A small-molecule ligand and the protein it binds are described below.
Small molecule (SMILES): CC(=O)N[C@@H]1[C@@H](O)[C@H](O)[C@@H](CO)O[C@H]1O

Sequence of chain 1.C:
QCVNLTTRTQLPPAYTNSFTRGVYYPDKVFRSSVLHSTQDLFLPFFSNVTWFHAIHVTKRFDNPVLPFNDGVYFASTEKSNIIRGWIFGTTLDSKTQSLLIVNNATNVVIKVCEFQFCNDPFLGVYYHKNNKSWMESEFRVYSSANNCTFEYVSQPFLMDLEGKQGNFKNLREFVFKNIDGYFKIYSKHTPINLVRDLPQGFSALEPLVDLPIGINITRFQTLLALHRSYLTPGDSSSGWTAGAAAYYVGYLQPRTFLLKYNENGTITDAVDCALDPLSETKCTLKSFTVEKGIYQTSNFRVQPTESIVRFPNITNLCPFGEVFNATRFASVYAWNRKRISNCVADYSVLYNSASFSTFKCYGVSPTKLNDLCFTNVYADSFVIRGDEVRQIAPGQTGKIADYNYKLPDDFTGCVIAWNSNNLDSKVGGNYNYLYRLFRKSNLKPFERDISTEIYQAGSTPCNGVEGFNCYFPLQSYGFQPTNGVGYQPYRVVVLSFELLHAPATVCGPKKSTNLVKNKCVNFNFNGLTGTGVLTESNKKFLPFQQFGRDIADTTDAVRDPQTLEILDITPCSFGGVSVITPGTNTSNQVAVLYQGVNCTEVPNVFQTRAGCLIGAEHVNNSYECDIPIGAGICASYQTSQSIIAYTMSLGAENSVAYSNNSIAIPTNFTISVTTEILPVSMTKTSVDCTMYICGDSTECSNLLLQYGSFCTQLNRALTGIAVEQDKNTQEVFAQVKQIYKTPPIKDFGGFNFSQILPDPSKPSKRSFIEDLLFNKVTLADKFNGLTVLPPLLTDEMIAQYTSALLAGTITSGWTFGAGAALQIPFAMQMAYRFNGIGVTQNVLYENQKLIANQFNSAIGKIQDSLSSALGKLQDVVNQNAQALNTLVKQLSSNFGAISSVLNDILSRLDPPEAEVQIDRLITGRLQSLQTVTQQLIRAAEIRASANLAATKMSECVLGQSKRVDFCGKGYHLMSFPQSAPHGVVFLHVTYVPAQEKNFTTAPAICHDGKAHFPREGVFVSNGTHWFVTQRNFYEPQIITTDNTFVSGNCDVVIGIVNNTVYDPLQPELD

Sequence of chain 1.B:
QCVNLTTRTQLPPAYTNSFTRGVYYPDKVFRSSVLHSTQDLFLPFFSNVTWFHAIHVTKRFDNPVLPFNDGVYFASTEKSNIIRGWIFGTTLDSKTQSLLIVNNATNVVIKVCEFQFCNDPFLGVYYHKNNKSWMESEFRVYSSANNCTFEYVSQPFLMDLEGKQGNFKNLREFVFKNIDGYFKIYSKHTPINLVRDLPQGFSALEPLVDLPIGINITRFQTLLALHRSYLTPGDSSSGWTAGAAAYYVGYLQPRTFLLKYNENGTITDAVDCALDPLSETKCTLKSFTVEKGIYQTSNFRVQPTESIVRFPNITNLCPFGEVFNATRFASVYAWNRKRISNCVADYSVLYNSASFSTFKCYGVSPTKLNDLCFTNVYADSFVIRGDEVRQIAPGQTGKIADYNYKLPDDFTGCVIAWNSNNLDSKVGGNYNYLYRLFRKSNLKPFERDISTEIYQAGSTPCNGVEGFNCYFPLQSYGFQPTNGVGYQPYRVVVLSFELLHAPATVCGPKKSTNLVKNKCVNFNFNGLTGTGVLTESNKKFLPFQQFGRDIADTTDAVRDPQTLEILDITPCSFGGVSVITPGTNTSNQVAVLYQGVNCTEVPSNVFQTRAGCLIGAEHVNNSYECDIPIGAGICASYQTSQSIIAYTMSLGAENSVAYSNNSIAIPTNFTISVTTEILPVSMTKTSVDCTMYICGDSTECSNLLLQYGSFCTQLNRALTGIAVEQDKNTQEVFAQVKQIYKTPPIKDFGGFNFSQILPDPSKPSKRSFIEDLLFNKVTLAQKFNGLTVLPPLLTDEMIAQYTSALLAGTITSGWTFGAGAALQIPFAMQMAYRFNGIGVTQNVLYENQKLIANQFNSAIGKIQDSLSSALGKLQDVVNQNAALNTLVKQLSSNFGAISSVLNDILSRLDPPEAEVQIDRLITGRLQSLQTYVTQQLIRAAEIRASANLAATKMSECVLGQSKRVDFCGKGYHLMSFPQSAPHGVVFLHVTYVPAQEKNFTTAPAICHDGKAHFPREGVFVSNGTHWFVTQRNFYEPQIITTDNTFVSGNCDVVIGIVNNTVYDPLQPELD

Binding-site contacts:
Ligand atom C3 contacts residue ASN313 of chain 1.C at 3.8 Å.
Ligand atom N2 contacts residue ASN313 of chain 1.C at 2.9 Å (h-bond).
Ligand atom C7 contacts residue ASN313 of chain 1.C at 4.0 Å.
Ligand atom C4 contacts residue ASN313 of chain 1.C at 4.3 Å.
Ligand atom C5 contacts residue ASN313 of chain 1.C at 3.7 Å.
Ligand atom O7 contacts residue ASN313 of chain 1.C at 4.0 Å.
Ligand atom O5 contacts residue ASN313 of chain 1.C at 2.4 Å (h-bond).
Ligand atom C2 contacts residue ASN313 of chain 1.C at 2.5 Å.
Ligand atom C8 contacts residue LYS589 of chain 1.B at 4.4 Å.
Ligand atom C1 contacts residue ASN313 of chain 1.C at 1.4 Å.